Sequence of chain 1.A:
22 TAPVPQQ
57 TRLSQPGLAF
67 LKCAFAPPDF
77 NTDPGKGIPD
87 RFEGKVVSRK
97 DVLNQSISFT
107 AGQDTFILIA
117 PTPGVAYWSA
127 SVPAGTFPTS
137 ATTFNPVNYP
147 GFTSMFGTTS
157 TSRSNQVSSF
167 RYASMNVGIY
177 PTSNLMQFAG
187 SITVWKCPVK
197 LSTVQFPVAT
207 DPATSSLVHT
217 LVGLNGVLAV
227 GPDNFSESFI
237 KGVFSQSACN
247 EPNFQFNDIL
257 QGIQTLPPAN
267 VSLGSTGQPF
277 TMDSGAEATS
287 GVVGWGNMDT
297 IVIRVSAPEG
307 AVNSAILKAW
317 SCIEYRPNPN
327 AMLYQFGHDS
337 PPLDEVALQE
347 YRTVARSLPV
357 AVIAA

Binding-site contacts:
Ligand atom CD1 contacts residue THR349 of chain 1.A at 4.3 Å.
Ligand atom CG2 contacts residue PHE71 of chain 1.A at 4.0 Å (hydrophobic).

This small molecule binds to this protein.
Small molecule (SMILES): CC[C@H](C)[C@@H](C=O)NC(=O)[C@H](CO)NC(=O)[C@H](CCCCN)NC(=O)[C@@H](N)C(C)C